Sequence of chain 2.D:
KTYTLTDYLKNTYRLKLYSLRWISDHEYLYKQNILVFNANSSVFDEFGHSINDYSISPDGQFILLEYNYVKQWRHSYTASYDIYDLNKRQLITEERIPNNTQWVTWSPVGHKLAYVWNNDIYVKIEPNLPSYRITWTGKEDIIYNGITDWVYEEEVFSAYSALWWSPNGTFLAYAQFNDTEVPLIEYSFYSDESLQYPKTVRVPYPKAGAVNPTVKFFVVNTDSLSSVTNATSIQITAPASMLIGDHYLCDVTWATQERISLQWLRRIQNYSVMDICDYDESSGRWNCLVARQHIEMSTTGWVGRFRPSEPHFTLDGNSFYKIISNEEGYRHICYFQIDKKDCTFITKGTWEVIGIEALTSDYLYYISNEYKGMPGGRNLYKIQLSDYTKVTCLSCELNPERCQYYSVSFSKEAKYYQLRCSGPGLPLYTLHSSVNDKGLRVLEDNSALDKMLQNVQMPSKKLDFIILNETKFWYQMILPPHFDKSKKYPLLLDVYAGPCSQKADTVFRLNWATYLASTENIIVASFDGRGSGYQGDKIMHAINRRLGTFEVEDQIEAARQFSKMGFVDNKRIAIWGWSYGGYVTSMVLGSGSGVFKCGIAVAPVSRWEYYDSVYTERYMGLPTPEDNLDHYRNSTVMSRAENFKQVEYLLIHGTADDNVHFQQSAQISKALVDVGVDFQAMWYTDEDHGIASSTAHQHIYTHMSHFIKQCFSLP

A small-molecule ligand and the protein it binds are described below.
Small molecule (SMILES): CC(=O)N[C@@H]1[C@@H](O)[C@H](O)[C@@H](CO)O[C@H]1O

Binding-site contacts:
Ligand atom C8 contacts residue ASN124 of chain 2.D at 3.7 Å.
Ligand atom C3 contacts residue ARG121 of chain 2.D at 4.3 Å.
Ligand atom C7 contacts residue ASN124 of chain 2.D at 3.3 Å.
Ligand atom C3 contacts residue ASN124 of chain 2.D at 3.9 Å.
Ligand atom C8 contacts residue ILE122 of chain 2.D at 3.3 Å (hydrophobic).
Ligand atom C4 contacts residue ASN124 of chain 2.D at 4.3 Å.
Ligand atom C7 contacts residue ARG121 of chain 2.D at 3.9 Å.
Ligand atom O3 contacts residue ARG121 of chain 2.D at 3.9 Å.
Ligand atom N2 contacts residue ASN124 of chain 2.D at 3.0 Å (h-bond).
Ligand atom C1 contacts residue ASN124 of chain 2.D at 1.4 Å.
Ligand atom C2 contacts residue ASN124 of chain 2.D at 2.6 Å.
Ligand atom N2 contacts residue ARG121 of chain 2.D at 3.5 Å (salt-bridge).
Ligand atom C8 contacts residue ARG121 of chain 2.D at 3.5 Å.
Ligand atom C8 contacts residue PRO123 of chain 2.D at 4.3 Å (hydrophobic).
Ligand atom C5 contacts residue ASN124 of chain 2.D at 3.6 Å.
Ligand atom O7 contacts residue ASN124 of chain 2.D at 3.6 Å.
Ligand atom O5 contacts residue ASN124 of chain 2.D at 2.4 Å (h-bond).